Sequence of chain 1.G:
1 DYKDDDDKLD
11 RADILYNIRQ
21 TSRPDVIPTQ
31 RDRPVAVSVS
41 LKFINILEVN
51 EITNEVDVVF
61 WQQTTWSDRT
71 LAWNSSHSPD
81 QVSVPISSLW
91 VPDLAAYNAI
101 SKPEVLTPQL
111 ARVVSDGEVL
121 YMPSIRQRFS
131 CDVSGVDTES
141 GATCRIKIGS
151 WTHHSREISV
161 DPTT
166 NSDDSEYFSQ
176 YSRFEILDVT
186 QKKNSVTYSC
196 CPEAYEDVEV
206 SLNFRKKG

Binding-site contacts:
Ligand atom N2 contacts residue ASN74 of chain 1.G at 2.9 Å (h-bond).
Ligand atom O3 contacts residue ASN74 of chain 1.G at 4.4 Å.
Ligand atom O6 contacts residue HIS77 of chain 1.G at 3.9 Å.
Ligand atom O7 contacts residue SER76 of chain 1.G at 4.0 Å.
Ligand atom C1 contacts residue ASN74 of chain 1.G at 1.4 Å.
Ligand atom O4 contacts residue ASN74 of chain 1.G at 4.3 Å.
Ligand atom C1 contacts residue SER76 of chain 1.G at 3.8 Å.
Ligand atom C4 contacts residue SER76 of chain 1.G at 4.2 Å.
Ligand atom C7 contacts residue ASN74 of chain 1.G at 3.4 Å.
Ligand atom O5 contacts residue ASN74 of chain 1.G at 2.4 Å (h-bond).
Ligand atom C5 contacts residue SER76 of chain 1.G at 3.6 Å.
Ligand atom O6 contacts residue SER76 of chain 1.G at 4.5 Å.
Ligand atom O4 contacts residue SER76 of chain 1.G at 3.6 Å (h-bond).
Ligand atom O5 contacts residue SER76 of chain 1.G at 3.8 Å.
Ligand atom O7 contacts residue ASN74 of chain 1.G at 3.5 Å (h-bond).
Ligand atom C2 contacts residue ASN74 of chain 1.G at 2.4 Å.
Ligand atom C5 contacts residue ASN74 of chain 1.G at 3.6 Å.
Ligand atom C4 contacts residue ASN74 of chain 1.G at 4.1 Å.
Ligand atom C3 contacts residue ASN74 of chain 1.G at 3.7 Å.

This protein binds this small molecule.
Small molecule (SMILES): CC(=O)N[C@@H]1[C@@H](O)[C@H](O)[C@@H](CO)O[C@H]1O